Binding-site contacts:
Ligand atom C4' contacts residue MET4954 of chain 1.D at 4.0 Å (hydrophobic).
Ligand atom N3 contacts residue MET4954 of chain 1.D at 3.8 Å.
Ligand atom O4' contacts residue MET4954 of chain 1.D at 3.0 Å.
Ligand atom PB contacts residue LYS4211 of chain 1.D at 4.3 Å.
Ligand atom N3 contacts residue LYS4957 of chain 1.D at 4.2 Å.
Ligand atom O1B contacts residue LYS4211 of chain 1.D at 3.0 Å (salt-bridge).
Ligand atom C5 contacts residue ASN4984 of chain 1.D at 4.3 Å.
Ligand atom PA contacts residue ARG4215 of chain 1.D at 4.3 Å.
Ligand atom N9 contacts residue MET4954 of chain 1.D at 3.6 Å (h-bond).
Ligand atom C4 contacts residue THR4979 of chain 1.D at 3.6 Å.
Ligand atom C6 contacts residue CYS4958 of chain 1.D at 3.8 Å (hydrophobic).
Ligand atom N1 contacts residue THR4979 of chain 1.D at 3.9 Å.
Ligand atom N6 contacts residue ASN4984 of chain 1.D at 3.0 Å.
Ligand atom O1G contacts residue LYS4211 of chain 1.D at 4.0 Å.
Ligand atom C1' contacts residue MET4954 of chain 1.D at 3.1 Å (hydrophobic).
Ligand atom N7 contacts residue THR4979 of chain 1.D at 4.2 Å.
Ligand atom N3 contacts residue THR4979 of chain 1.D at 3.7 Å.
Ligand atom C6 contacts residue THR4979 of chain 1.D at 3.8 Å.
Ligand atom N6 contacts residue HIS4983 of chain 1.D at 4.3 Å.
Ligand atom C5 contacts residue THR4979 of chain 1.D at 3.7 Å.
Ligand atom N1 contacts residue CYS4958 of chain 1.D at 3.0 Å (h-bond).
Ligand atom O2A contacts residue LYS4214 of chain 1.D at 3.5 Å (salt-bridge).
Ligand atom O3A contacts residue LYS4211 of chain 1.D at 4.0 Å.
Ligand atom C6 contacts residue ASN4984 of chain 1.D at 4.0 Å.
Ligand atom N7 contacts residue LEU4985 of chain 1.D at 4.1 Å.
Ligand atom O3A contacts residue LYS4214 of chain 1.D at 4.2 Å.
Ligand atom C2 contacts residue CYS4958 of chain 1.D at 3.8 Å (hydrophobic).
Ligand atom O1G contacts residue ARG4215 of chain 1.D at 2.9 Å (salt-bridge).
Ligand atom O1A contacts residue ARG4215 of chain 1.D at 3.9 Å.
Ligand atom N9 contacts residue THR4979 of chain 1.D at 4.2 Å.
Ligand atom C6 contacts residue LEU4985 of chain 1.D at 4.1 Å (hydrophobic).
Ligand atom O2A contacts residue ARG4215 of chain 1.D at 3.7 Å.
Ligand atom C2 contacts residue THR4979 of chain 1.D at 3.7 Å.
Ligand atom N6 contacts residue CYS4958 of chain 1.D at 3.9 Å.
Ligand atom N7 contacts residue ASN4984 of chain 1.D at 3.9 Å.
Ligand atom O1B contacts residue GLU4206 of chain 1.D at 4.3 Å.
Ligand atom O3' contacts residue GLU4227 of chain 1.B at 3.5 Å.
Ligand atom C2 contacts residue LYS4957 of chain 1.D at 3.7 Å.
Ligand atom N6 contacts residue LEU4985 of chain 1.D at 3.0 Å.
Ligand atom C4 contacts residue MET4954 of chain 1.D at 3.8 Å (hydrophobic).

A small-molecule ligand and the protein it binds are described below.
Small molecule (SMILES): Nc1ncnc2c1ncn2[C@@H]1O[C@H](CO[P](=O)(O)O[P](=O)(O)CP(=O)(O)O)[C@@H](O)[C@H]1O

Sequence of chain 1.B:
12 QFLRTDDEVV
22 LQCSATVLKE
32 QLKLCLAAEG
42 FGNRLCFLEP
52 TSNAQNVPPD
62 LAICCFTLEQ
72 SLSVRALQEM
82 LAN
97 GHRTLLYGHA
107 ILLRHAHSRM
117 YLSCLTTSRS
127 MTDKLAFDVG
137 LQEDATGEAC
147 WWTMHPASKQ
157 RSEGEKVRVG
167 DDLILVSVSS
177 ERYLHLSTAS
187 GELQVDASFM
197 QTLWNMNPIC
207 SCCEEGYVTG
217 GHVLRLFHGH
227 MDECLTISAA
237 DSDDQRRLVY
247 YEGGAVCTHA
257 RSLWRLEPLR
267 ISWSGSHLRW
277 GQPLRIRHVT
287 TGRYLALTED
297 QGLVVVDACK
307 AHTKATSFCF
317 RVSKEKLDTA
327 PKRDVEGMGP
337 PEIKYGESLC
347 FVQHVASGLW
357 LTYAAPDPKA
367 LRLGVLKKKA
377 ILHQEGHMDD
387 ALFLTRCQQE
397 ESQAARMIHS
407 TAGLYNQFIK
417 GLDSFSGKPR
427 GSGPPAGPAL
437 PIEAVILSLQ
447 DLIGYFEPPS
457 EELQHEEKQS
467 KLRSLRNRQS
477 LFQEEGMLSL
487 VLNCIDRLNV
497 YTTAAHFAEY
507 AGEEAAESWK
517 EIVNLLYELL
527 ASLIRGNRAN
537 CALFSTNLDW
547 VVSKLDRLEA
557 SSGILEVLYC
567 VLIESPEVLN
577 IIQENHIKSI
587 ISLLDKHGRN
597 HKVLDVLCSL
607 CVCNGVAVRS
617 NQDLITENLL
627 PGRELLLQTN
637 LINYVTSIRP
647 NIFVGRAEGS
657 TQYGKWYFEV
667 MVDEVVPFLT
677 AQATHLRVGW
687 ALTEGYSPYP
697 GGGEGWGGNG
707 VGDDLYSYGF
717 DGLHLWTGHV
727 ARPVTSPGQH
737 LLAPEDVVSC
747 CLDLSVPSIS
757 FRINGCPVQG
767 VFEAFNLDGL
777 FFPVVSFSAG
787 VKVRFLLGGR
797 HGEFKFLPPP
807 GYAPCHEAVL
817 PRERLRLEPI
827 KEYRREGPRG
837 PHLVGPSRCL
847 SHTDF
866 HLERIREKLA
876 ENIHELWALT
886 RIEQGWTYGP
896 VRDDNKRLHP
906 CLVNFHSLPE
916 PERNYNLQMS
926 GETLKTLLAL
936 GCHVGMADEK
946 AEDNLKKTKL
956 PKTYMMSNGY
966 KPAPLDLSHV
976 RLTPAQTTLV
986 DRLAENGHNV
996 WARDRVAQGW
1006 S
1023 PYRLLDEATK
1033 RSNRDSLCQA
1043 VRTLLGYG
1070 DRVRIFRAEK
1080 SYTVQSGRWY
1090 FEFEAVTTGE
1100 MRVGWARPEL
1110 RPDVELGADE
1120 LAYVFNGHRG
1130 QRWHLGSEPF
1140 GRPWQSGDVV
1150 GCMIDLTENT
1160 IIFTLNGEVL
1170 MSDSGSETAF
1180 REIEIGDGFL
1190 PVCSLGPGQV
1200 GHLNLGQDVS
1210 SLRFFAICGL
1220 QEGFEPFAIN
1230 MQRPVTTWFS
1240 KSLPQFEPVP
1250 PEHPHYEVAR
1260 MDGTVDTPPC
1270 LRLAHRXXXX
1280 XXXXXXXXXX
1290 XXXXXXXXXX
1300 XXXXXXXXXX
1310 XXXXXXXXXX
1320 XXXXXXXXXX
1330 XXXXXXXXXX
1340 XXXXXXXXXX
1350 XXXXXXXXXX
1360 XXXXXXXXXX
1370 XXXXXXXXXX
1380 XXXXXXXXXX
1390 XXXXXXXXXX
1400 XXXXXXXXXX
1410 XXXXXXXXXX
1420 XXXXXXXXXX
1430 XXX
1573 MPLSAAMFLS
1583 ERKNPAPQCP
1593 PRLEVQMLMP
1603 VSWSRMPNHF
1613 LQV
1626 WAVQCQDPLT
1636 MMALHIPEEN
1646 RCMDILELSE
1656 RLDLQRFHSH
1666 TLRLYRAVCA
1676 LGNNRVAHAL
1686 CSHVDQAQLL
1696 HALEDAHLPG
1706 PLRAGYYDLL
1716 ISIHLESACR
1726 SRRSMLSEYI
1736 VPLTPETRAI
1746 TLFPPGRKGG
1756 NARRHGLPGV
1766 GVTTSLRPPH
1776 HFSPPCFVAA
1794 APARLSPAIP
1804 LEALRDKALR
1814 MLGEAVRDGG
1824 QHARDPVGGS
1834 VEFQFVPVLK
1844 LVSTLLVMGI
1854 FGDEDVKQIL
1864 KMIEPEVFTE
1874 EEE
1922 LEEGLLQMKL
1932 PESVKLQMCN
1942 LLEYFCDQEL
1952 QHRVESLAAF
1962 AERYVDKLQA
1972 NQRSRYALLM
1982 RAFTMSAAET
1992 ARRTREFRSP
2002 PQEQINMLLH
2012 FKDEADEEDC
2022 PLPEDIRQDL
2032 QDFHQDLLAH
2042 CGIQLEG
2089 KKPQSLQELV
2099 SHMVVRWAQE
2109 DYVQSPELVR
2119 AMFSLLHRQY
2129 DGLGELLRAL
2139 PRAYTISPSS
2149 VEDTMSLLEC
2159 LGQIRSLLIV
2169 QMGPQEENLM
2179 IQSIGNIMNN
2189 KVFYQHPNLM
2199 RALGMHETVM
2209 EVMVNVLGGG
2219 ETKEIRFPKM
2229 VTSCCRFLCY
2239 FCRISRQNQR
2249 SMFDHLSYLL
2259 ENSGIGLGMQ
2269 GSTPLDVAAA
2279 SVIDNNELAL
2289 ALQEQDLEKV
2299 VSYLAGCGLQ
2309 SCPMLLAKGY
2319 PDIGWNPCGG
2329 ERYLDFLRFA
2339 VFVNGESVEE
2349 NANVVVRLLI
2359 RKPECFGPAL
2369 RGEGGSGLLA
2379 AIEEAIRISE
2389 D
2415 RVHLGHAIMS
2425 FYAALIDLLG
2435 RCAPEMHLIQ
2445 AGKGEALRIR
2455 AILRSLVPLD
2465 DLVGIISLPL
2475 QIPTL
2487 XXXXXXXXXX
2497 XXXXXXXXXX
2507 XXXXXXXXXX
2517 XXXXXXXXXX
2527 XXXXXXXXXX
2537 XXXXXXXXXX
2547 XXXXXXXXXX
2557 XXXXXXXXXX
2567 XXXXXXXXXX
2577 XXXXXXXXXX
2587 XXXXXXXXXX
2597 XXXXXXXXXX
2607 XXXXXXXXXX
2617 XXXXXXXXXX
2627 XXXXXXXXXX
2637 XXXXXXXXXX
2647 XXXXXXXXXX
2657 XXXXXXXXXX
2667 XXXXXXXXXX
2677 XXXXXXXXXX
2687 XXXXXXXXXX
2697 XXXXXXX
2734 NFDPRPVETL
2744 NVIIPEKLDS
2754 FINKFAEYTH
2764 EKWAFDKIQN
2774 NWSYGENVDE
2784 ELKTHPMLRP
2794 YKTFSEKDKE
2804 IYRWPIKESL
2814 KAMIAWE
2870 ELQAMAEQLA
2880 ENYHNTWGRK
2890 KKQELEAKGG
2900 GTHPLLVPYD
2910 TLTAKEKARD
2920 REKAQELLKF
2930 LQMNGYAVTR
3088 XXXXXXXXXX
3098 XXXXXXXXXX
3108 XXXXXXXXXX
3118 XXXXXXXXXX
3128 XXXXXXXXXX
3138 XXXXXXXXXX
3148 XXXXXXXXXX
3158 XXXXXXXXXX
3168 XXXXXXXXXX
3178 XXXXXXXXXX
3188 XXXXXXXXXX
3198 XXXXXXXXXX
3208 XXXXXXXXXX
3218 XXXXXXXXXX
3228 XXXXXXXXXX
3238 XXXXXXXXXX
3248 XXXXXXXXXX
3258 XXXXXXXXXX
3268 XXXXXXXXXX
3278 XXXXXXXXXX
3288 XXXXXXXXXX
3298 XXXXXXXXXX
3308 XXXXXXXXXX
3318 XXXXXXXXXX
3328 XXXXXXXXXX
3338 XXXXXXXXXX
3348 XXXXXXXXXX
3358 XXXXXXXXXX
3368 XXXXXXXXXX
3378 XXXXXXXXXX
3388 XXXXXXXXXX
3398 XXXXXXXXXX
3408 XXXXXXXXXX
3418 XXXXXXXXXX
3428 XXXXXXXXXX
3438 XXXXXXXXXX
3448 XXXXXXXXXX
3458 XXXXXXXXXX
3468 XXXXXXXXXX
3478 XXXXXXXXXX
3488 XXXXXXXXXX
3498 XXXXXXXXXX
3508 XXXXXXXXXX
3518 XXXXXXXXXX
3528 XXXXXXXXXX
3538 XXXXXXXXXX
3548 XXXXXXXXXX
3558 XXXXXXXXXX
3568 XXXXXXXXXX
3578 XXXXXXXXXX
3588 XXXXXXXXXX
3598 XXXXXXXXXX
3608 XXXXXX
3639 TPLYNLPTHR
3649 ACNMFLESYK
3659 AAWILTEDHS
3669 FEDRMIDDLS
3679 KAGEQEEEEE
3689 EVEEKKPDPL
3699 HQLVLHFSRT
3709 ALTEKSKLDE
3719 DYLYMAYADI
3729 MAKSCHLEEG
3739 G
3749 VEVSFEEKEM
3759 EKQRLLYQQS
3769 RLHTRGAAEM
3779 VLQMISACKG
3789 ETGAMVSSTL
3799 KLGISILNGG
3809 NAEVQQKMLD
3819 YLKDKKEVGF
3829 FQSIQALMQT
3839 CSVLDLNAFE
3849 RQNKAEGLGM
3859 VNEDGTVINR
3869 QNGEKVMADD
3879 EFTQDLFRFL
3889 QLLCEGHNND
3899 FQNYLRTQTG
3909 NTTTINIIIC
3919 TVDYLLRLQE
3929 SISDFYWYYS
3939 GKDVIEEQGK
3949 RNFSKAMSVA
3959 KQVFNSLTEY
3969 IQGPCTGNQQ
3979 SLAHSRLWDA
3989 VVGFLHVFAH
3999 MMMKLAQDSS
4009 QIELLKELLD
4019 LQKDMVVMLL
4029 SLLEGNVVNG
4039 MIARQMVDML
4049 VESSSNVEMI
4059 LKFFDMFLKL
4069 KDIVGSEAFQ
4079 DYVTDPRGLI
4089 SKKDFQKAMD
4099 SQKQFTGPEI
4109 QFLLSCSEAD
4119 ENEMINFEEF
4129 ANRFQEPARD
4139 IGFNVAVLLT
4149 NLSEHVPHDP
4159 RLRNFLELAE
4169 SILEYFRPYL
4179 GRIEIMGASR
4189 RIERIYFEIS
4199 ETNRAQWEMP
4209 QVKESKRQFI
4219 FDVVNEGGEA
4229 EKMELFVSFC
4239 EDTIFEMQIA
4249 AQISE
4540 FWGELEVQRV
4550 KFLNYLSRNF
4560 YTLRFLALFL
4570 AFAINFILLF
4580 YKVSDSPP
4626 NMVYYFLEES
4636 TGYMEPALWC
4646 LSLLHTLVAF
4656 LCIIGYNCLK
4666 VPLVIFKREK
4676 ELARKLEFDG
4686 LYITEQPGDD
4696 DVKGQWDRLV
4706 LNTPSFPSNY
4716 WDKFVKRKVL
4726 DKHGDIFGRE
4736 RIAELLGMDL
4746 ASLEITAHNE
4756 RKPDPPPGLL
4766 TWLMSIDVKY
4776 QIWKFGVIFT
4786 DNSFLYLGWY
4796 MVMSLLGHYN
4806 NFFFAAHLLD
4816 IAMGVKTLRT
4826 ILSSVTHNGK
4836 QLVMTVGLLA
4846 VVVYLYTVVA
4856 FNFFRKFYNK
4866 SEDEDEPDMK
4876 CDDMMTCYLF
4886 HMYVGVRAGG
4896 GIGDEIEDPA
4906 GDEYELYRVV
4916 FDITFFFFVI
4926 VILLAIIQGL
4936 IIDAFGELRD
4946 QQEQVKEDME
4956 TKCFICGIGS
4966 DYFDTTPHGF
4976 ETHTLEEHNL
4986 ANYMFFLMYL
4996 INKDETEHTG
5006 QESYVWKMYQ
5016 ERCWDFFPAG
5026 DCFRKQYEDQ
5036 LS

Sequence of chain 1.D:
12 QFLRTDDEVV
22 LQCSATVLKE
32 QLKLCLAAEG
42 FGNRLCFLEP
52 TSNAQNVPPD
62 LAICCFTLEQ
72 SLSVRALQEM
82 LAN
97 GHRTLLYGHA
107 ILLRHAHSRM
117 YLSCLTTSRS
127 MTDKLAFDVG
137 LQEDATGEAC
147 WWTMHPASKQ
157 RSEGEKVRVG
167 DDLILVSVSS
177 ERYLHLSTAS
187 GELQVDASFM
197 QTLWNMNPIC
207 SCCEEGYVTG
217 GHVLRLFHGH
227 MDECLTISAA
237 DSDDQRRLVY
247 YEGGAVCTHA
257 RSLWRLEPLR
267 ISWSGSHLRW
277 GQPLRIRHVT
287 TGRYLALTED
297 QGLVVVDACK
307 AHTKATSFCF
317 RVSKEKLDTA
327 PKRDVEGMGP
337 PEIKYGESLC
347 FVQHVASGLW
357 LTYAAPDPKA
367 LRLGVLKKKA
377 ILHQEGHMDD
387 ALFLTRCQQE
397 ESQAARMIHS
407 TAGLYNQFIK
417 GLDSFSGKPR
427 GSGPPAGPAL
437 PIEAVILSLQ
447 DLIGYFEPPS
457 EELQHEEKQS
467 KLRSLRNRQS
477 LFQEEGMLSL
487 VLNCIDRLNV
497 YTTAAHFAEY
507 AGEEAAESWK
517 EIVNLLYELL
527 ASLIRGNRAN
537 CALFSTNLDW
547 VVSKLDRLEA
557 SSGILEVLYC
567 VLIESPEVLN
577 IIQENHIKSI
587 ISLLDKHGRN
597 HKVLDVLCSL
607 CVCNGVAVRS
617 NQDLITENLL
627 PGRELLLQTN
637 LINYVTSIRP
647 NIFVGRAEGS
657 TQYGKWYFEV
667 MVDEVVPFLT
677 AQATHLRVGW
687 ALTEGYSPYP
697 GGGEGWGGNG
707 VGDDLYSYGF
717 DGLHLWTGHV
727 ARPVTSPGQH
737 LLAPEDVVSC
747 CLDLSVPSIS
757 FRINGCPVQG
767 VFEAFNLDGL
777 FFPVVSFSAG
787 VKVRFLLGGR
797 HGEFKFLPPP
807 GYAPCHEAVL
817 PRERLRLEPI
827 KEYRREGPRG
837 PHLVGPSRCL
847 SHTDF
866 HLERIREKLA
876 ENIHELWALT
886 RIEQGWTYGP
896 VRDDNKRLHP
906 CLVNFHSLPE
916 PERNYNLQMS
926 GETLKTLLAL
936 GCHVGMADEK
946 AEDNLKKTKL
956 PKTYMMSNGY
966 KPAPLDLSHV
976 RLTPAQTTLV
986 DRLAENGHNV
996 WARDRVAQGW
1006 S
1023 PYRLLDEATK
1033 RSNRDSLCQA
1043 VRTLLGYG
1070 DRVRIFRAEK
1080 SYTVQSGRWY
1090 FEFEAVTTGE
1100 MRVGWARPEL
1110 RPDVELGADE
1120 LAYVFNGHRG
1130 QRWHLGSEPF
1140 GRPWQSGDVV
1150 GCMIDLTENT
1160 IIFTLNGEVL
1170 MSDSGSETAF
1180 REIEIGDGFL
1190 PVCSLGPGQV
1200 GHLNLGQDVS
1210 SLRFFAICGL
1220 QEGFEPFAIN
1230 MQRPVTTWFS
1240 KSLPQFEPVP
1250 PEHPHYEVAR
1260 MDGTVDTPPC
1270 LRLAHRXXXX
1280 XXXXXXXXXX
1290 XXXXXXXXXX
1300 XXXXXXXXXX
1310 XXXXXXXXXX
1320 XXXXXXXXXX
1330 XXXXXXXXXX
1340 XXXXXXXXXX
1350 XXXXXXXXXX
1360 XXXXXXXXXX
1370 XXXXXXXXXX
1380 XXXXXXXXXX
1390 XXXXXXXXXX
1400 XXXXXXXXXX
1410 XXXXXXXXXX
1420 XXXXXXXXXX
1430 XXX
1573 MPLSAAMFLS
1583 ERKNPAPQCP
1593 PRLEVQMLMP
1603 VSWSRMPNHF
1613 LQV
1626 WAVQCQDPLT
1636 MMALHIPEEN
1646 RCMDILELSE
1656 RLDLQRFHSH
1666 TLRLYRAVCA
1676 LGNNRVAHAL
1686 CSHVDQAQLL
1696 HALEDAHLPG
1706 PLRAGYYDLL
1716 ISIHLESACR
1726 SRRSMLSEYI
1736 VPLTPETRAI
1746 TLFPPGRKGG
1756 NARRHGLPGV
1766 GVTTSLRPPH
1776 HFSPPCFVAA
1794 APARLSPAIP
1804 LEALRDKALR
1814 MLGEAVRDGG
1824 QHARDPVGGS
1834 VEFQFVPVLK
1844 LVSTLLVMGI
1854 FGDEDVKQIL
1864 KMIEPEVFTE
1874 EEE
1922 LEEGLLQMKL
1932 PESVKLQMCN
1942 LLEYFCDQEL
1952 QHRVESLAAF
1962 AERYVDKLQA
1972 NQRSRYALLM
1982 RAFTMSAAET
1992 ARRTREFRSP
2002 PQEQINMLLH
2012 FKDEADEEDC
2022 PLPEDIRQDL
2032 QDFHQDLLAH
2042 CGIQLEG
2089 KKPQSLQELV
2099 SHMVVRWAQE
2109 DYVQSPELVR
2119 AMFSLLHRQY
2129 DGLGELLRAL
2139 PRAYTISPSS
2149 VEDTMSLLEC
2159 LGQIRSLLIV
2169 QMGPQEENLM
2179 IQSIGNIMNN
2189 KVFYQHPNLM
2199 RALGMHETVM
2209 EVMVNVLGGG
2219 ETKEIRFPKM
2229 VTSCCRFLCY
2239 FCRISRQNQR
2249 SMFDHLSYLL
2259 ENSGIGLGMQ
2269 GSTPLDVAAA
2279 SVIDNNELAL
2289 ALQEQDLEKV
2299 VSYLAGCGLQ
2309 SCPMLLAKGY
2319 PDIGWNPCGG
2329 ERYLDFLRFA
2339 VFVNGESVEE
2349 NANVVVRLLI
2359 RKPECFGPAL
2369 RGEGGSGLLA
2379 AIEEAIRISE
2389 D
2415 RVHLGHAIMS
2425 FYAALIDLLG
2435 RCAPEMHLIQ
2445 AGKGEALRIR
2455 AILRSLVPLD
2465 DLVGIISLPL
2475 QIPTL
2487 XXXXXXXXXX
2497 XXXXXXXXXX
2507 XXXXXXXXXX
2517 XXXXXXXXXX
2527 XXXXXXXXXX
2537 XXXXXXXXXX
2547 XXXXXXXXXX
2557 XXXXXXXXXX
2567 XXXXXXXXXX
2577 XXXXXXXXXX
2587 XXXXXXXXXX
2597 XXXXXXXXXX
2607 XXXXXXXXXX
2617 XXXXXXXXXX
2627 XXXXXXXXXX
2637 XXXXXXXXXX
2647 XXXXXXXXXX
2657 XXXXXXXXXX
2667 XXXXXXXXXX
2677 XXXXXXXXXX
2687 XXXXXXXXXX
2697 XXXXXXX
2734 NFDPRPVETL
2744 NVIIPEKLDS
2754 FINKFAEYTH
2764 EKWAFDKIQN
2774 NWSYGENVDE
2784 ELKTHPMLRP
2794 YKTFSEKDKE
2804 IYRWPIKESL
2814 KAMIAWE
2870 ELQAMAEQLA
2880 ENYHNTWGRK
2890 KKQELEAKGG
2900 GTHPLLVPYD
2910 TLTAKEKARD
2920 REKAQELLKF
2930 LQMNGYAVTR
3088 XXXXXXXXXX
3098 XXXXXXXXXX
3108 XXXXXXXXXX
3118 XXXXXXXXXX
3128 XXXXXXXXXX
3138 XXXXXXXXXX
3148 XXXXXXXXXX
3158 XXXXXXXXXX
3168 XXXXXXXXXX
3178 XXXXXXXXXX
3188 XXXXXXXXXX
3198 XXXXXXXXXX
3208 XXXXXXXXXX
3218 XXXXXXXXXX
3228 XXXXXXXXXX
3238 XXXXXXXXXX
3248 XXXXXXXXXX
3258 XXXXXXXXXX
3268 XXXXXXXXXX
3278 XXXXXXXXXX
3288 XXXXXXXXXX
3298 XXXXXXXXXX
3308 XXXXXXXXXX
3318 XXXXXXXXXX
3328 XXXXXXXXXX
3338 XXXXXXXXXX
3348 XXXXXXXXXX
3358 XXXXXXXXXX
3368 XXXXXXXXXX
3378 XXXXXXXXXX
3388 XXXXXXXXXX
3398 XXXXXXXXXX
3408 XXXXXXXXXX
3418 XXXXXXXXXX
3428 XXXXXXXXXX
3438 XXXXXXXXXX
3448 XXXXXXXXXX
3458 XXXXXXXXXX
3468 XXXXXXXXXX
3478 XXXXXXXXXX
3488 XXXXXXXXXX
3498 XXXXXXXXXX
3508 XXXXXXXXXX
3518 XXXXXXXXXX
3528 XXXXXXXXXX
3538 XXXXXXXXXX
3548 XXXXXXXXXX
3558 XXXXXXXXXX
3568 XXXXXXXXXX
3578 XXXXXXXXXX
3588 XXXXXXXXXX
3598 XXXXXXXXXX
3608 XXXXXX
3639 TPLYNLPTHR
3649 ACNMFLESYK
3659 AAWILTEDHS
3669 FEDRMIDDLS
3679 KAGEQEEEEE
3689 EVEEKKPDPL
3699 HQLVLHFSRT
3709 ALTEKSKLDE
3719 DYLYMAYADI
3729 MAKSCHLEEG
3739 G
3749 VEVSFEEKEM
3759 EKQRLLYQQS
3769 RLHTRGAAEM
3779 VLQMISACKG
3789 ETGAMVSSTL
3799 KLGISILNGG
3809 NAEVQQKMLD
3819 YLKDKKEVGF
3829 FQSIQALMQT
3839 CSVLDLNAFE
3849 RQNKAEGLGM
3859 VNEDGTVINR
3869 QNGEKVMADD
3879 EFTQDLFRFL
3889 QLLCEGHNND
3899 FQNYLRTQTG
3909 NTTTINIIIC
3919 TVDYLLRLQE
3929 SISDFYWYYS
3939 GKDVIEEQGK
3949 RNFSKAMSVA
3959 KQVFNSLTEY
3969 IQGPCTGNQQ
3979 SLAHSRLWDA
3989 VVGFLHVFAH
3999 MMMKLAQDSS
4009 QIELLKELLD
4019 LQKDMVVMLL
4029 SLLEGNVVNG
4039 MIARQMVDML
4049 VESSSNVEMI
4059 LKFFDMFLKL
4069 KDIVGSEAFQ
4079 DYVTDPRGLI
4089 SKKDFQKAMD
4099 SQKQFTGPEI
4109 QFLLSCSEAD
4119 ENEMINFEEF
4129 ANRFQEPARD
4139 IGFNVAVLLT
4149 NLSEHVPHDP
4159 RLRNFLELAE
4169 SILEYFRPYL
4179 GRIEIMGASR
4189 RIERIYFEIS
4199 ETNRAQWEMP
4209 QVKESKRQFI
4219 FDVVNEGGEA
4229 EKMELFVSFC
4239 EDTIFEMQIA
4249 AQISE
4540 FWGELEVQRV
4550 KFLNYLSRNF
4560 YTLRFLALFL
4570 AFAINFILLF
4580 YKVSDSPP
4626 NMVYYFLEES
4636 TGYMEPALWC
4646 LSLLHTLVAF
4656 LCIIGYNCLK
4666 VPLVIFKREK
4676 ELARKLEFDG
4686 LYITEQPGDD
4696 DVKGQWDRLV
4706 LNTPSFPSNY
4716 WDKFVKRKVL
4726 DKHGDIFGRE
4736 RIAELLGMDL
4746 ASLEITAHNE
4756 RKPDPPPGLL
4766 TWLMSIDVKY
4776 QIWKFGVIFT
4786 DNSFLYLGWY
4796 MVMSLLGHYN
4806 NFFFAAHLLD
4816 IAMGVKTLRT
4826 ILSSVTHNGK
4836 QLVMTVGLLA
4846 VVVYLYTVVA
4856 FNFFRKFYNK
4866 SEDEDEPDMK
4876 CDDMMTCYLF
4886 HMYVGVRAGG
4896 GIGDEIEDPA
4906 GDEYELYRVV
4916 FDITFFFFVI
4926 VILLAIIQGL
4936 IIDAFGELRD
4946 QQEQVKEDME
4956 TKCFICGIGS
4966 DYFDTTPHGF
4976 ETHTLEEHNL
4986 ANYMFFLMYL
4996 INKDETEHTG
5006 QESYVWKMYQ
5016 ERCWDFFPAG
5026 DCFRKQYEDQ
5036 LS